Binding-site contacts:
Ligand atom C3 contacts residue GLU180 of chain 1.A at 4.1 Å.
Ligand atom O3 contacts residue TRP15 of chain 1.A at 3.5 Å (h-bond).
Ligand atom O2 contacts residue MG1 of chain 1.D at 2.2 Å.
Ligand atom O1 contacts residue PHE25 of chain 3.A at 3.7 Å.
Ligand atom O3 contacts residue MG1 of chain 1.D at 3.6 Å.
Ligand atom C1 contacts residue MG1 of chain 1.C at 3.6 Å.
Ligand atom C2 contacts residue MG1 of chain 1.D at 3.3 Å.
Ligand atom C2 contacts residue ASP286 of chain 1.A at 3.8 Å.
Ligand atom C2 contacts residue TRP136 of chain 1.A at 3.8 Å (hydrophobic).
Ligand atom C2 contacts residue HIS219 of chain 1.A at 3.7 Å.
Ligand atom O2 contacts residue GLU180 of chain 1.A at 2.9 Å (salt-bridge).
Ligand atom O2 contacts residue MG1 of chain 1.C at 4.0 Å.
Ligand atom C4 contacts residue MG1 of chain 1.D at 3.4 Å.
Ligand atom O2 contacts residue HIS219 of chain 1.A at 3.3 Å.
Ligand atom O1 contacts residue HIS219 of chain 1.A at 3.1 Å (h-bond).
Ligand atom O1 contacts residue LYS182 of chain 1.A at 3.0 Å (salt-bridge).
Ligand atom O5 contacts residue PHE93 of chain 1.A at 3.8 Å.
Ligand atom C4 contacts residue GLU180 of chain 1.A at 3.2 Å.
Ligand atom O1 contacts residue MG1 of chain 1.C at 2.8 Å.
Ligand atom O4 contacts residue GLU180 of chain 1.A at 2.5 Å (salt-bridge).
Ligand atom C1 contacts residue PHE25 of chain 3.A at 3.6 Å (hydrophobic).
Ligand atom O1 contacts residue ASP254 of chain 1.A at 4.1 Å.
Ligand atom O4 contacts residue ASP286 of chain 1.A at 3.0 Å (salt-bridge).
Ligand atom C3 contacts residue ASP286 of chain 1.A at 3.7 Å.
Ligand atom O1 contacts residue TRP136 of chain 1.A at 3.5 Å.
Ligand atom C2 contacts residue GLU180 of chain 1.A at 3.5 Å.
Ligand atom C3 contacts residue TRP136 of chain 1.A at 3.7 Å (hydrophobic).
Ligand atom O5 contacts residue HIS53 of chain 1.A at 2.8 Å (h-bond).
Ligand atom O3 contacts residue ASP286 of chain 1.A at 2.8 Å (salt-bridge).
Ligand atom C1 contacts residue HIS219 of chain 1.A at 4.1 Å.
Ligand atom C5 contacts residue HIS53 of chain 1.A at 3.2 Å.
Ligand atom O2 contacts residue ASP286 of chain 1.A at 2.9 Å (salt-bridge).
Ligand atom C4 contacts residue ASP286 of chain 1.A at 3.9 Å.
Ligand atom C4 contacts residue TRP136 of chain 1.A at 3.9 Å (hydrophobic).
Ligand atom C3 contacts residue MG1 of chain 1.D at 3.6 Å.
Ligand atom O4 contacts residue ASP244 of chain 1.A at 3.4 Å (salt-bridge).
Ligand atom O2 contacts residue GLU216 of chain 1.A at 3.0 Å (salt-bridge).
Ligand atom O4 contacts residue MG1 of chain 1.D at 2.2 Å.
Ligand atom C1 contacts residue TRP136 of chain 1.A at 3.9 Å (hydrophobic).
Ligand atom O5 contacts residue TRP136 of chain 1.A at 3.5 Å.

Sequence of chain 1.A:
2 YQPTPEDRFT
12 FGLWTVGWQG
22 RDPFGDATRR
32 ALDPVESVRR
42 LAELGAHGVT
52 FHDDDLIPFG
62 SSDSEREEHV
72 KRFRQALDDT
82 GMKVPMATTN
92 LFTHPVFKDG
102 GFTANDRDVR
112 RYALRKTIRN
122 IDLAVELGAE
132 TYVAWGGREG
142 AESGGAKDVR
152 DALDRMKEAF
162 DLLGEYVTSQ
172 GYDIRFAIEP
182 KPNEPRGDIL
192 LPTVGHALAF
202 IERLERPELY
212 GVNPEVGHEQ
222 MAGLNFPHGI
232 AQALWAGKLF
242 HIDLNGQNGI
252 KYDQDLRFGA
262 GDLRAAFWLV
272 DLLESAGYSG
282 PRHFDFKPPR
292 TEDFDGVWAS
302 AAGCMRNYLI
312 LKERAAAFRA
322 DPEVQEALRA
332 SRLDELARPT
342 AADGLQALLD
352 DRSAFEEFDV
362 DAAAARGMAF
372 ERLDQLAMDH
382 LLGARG

A protein and the small-molecule ligand that binds it are described below.
Small molecule (SMILES): OC[C@@H](O)C(O)[C@@H](O)CO

Sequence of chain 3.A:
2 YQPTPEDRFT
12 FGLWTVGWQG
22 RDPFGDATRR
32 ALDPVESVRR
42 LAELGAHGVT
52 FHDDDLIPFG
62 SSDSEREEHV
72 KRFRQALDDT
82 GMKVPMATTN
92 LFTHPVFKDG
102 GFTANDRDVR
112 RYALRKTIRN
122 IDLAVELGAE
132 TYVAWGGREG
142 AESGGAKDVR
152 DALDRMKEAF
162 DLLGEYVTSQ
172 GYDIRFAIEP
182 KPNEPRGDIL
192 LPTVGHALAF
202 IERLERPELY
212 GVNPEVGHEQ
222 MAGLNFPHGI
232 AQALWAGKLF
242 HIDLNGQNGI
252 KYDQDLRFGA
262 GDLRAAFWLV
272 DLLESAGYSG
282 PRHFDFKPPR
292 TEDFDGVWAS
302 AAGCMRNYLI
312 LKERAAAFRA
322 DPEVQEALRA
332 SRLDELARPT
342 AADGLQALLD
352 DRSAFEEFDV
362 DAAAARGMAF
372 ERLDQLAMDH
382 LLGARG